Sequence of chain 1.B:
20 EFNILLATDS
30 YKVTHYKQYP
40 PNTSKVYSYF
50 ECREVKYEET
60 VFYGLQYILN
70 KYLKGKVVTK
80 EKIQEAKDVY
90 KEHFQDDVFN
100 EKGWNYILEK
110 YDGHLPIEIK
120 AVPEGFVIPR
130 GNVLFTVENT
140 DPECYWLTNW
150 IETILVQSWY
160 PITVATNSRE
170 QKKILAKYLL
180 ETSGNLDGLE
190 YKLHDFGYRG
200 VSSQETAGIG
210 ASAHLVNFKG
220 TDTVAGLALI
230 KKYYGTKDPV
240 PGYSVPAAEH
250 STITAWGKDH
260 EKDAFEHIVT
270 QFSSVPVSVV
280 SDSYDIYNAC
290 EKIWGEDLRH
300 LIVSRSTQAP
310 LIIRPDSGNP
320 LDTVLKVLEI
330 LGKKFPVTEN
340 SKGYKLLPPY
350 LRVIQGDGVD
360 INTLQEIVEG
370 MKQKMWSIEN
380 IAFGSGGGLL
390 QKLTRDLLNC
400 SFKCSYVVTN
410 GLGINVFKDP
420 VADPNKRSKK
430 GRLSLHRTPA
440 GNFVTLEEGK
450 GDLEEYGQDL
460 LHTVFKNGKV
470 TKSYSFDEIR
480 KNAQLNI

Binding-site contacts:
Ligand atom C3R contacts residue PPV1 of chain 1.G at 3.3 Å.
Ligand atom C3R contacts residue MG1 of chain 1.I at 3.1 Å.
Ligand atom C2 contacts residue TYR30 of chain 1.A at 3.6 Å (hydrophobic).
Ligand atom O3P contacts residue GLY386 of chain 1.B at 2.7 Å (h-bond).
Ligand atom C2R contacts residue ASP315 of chain 1.B at 3.6 Å.
Ligand atom C3 contacts residue TYR30 of chain 1.A at 3.4 Å (hydrophobic).
Ligand atom P contacts residue GLY386 of chain 1.B at 3.6 Å.
Ligand atom C2 contacts residue PHE195 of chain 1.B at 3.4 Å (hydrophobic).
Ligand atom N7 contacts residue TYR30 of chain 1.A at 3.4 Å.
Ligand atom O2R contacts residue PPV1 of chain 1.G at 2.9 Å (h-bond).
Ligand atom C6 contacts residue ARG198 of chain 1.B at 3.4 Å.
Ligand atom C6 contacts residue PHE195 of chain 1.B at 3.6 Å (hydrophobic).
Ligand atom C4R contacts residue PPV1 of chain 1.G at 3.3 Å.
Ligand atom N1 contacts residue PHE195 of chain 1.B at 3.6 Å.
Ligand atom O7 contacts residue ARG313 of chain 1.B at 3.2 Å (salt-bridge).
Ligand atom O2R contacts residue ASP315 of chain 1.B at 3.0 Å (salt-bridge).
Ligand atom C3R contacts residue GLY355 of chain 1.B at 3.4 Å.
Ligand atom O1P contacts residue GLY386 of chain 1.B at 3.3 Å (h-bond).
Ligand atom O3R contacts residue MG1 of chain 1.I at 2.1 Å.
Ligand atom C5R contacts residue GLY355 of chain 1.B at 3.4 Å.
Ligand atom O7 contacts residue TYR30 of chain 1.A at 3.6 Å.
Ligand atom C4 contacts residue PHE195 of chain 1.B at 3.7 Å (hydrophobic).
Ligand atom C2R contacts residue MG1 of chain 1.I at 3.0 Å.
Ligand atom C4 contacts residue TYR30 of chain 1.A at 3.4 Å (hydrophobic).
Ligand atom O3P contacts residue GLY385 of chain 1.B at 3.6 Å.
Ligand atom O3R contacts residue ASP315 of chain 1.B at 2.5 Å (salt-bridge).
Ligand atom N7 contacts residue ASP221 of chain 1.B at 3.0 Å (salt-bridge).
Ligand atom O7 contacts residue PHE195 of chain 1.B at 3.4 Å.
Ligand atom O2R contacts residue ARG313 of chain 1.B at 2.9 Å (salt-bridge).
Ligand atom O2R contacts residue MG1 of chain 1.I at 2.0 Å.
Ligand atom C7 contacts residue TYR30 of chain 1.A at 3.4 Å (hydrophobic).
Ligand atom C2R contacts residue ARG313 of chain 1.B at 3.2 Å.
Ligand atom C7 contacts residue PHE195 of chain 1.B at 3.5 Å (hydrophobic).
Ligand atom C1R contacts residue PPV1 of chain 1.G at 3.4 Å.
Ligand atom C3R contacts residue ASP315 of chain 1.B at 3.2 Å.
Ligand atom C2R contacts residue PPV1 of chain 1.G at 3.4 Å.
Ligand atom O1P contacts residue GLY385 of chain 1.B at 2.9 Å (h-bond).
Ligand atom O3R contacts residue PPV1 of chain 1.G at 2.8 Å (h-bond).
Ligand atom O5R contacts residue ARG394 of chain 1.A at 3.5 Å (salt-bridge).
Ligand atom C4 contacts residue ASP221 of chain 1.B at 3.4 Å.

The protein below binds the small molecule below.
Small molecule (SMILES): NC(=O)c1ccc[n+]([C@@H]2O[C@H](COP(=O)(O)O)[C@@H](O)[C@H]2O)c1

Sequence of chain 1.A:
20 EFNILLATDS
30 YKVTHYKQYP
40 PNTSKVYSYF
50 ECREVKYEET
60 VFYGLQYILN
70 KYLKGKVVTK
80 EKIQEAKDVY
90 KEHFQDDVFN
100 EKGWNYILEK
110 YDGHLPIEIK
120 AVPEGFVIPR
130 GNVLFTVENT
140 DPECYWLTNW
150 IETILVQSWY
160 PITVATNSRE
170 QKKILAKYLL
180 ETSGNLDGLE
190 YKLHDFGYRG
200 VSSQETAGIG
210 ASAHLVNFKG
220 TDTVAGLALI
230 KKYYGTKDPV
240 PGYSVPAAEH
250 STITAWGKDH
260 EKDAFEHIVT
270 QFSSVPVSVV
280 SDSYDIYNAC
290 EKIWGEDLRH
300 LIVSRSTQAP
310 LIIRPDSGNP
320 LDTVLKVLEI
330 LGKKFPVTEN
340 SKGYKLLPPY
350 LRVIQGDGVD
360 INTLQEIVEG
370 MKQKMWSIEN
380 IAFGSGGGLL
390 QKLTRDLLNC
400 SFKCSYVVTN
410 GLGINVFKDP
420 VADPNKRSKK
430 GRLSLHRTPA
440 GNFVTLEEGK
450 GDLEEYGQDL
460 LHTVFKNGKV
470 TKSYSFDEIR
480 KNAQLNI